Sequence of chain 1.E:
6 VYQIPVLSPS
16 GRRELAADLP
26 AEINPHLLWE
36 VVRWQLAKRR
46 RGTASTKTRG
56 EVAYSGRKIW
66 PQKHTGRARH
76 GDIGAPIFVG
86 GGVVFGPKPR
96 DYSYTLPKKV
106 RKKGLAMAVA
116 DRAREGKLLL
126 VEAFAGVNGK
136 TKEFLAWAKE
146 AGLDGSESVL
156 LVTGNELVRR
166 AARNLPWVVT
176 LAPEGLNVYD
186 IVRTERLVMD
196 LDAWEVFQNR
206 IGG

This protein binds this small molecule.
Small molecule (SMILES): NC(=[NH2+])NCCC[C@H](N)C(=O)O

Binding-site contacts:
Ligand atom CZ contacts residue LEU176 of chain 1.E at 4.3 Å (hydrophobic).
Ligand atom O contacts residue MG1 of chain 1.VG at 4.1 Å.
Ligand atom OXT contacts residue MG1 of chain 1.VG at 3.0 Å.
Ligand atom NE contacts residue THR175 of chain 1.E at 3.1 Å (h-bond).
Ligand atom CZ contacts residue THR175 of chain 1.E at 3.2 Å.
Ligand atom CZ contacts residue ARG164 of chain 1.E at 4.0 Å.
Ligand atom NH2 contacts residue ARG164 of chain 1.E at 3.9 Å.
Ligand atom N contacts residue MG1 of chain 1.VG at 4.4 Å.
Ligand atom NH1 contacts residue LEU176 of chain 1.E at 3.4 Å (h-bond).
Ligand atom NH1 contacts residue THR175 of chain 1.E at 2.9 Å (h-bond).
Ligand atom CD contacts residue THR175 of chain 1.E at 4.2 Å.
Ligand atom C contacts residue MG1 of chain 1.VG at 3.7 Å.
Ligand atom NH2 contacts residue THR175 of chain 1.E at 4.2 Å.
Ligand atom NH1 contacts residue ALA177 of chain 1.E at 4.5 Å.
Ligand atom NH1 contacts residue ARG164 of chain 1.E at 3.1 Å.